The small molecule below binds the protein below.
Small molecule (SMILES): NC(N)=NCCCCNC(=O)[C@H](Cc1ccccc1)NC(=O)c1ccc2[nH]c(=O)cc(O)c2c1

Sequence of chain 1.A:
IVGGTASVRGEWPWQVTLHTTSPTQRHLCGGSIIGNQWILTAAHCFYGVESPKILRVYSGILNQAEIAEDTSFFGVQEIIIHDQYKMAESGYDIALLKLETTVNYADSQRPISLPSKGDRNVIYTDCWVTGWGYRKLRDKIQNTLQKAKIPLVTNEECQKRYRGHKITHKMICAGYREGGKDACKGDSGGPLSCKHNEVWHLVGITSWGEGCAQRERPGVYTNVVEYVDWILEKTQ

Binding-site contacts:
Ligand atom C29 contacts residue HIS27 of chain 1.A at 3.4 Å.
Ligand atom C8 contacts residue ALA183 of chain 1.A at 3.5 Å (hydrophobic).
Ligand atom N37 contacts residue ILE141 of chain 1.A at 3.6 Å.
Ligand atom N10 contacts residue ALA183 of chain 1.A at 3.5 Å (h-bond).
Ligand atom C30 contacts residue HIS27 of chain 1.A at 3.5 Å.
Ligand atom C28 contacts residue LEU28 of chain 1.A at 3.3 Å (hydrophobic).
Ligand atom N10 contacts residue ASP182 of chain 1.A at 2.9 Å (salt-bridge).
Ligand atom C12 contacts residue GOL1 of chain 1.B at 3.4 Å.
Ligand atom N25 contacts residue GLY209 of chain 1.A at 3.6 Å (h-bond).
Ligand atom O23 contacts residue GLY186 of chain 1.A at 2.9 Å (h-bond).
Ligand atom C3 contacts residue TRP208 of chain 1.A at 3.6 Å (hydrophobic).
Ligand atom O23 contacts residue CYS184 of chain 1.A at 3.7 Å.
Ligand atom N37 contacts residue HIS27 of chain 1.A at 2.8 Å (h-bond).
Ligand atom N7 contacts residue ASP182 of chain 1.A at 2.9 Å (salt-bridge).
Ligand atom C18 contacts residue CYS29 of chain 1.A at 3.7 Å (hydrophobic).
Ligand atom N24 contacts residue GLY186 of chain 1.A at 3.3 Å (h-bond).
Ligand atom C22 contacts residue GLY186 of chain 1.A at 3.6 Å.
Ligand atom C22 contacts residue SER188 of chain 1.A at 3.6 Å.
Ligand atom C4 contacts residue CYS184 of chain 1.A at 3.7 Å (hydrophobic).
Ligand atom C22 contacts residue LYS185 of chain 1.A at 3.7 Å.
Ligand atom C20 contacts residue GOL1 of chain 1.B at 3.5 Å.
Ligand atom N25 contacts residue TRP208 of chain 1.A at 3.5 Å.
Ligand atom O26 contacts residue LYS185 of chain 1.A at 3.5 Å.
Ligand atom C20 contacts residue HIS44 of chain 1.A at 3.6 Å.
Ligand atom O23 contacts residue LYS185 of chain 1.A at 3.4 Å.
Ligand atom N10 contacts residue GLY211 of chain 1.A at 2.9 Å (h-bond).
Ligand atom C19 contacts residue LEU28 of chain 1.A at 3.5 Å (hydrophobic).
Ligand atom C4 contacts residue THR206 of chain 1.A at 3.7 Å.
Ligand atom N7 contacts residue GLY219 of chain 1.A at 3.7 Å.
Ligand atom C5 contacts residue CYS184 of chain 1.A at 3.5 Å (hydrophobic).
Ligand atom O36 contacts residue ILE141 of chain 1.A at 3.7 Å.
Ligand atom C20 contacts residue SER188 of chain 1.A at 3.6 Å.
Ligand atom C35 contacts residue ILE141 of chain 1.A at 3.4 Å (hydrophobic).
Ligand atom C14 contacts residue LEU28 of chain 1.A at 3.7 Å (hydrophobic).
Ligand atom C33 contacts residue TYR134 of chain 1.A at 3.7 Å (hydrophobic).
Ligand atom O38 contacts residue TYR134 of chain 1.A at 2.5 Å (h-bond).
Ligand atom C29 contacts residue LEU28 of chain 1.A at 3.4 Å (hydrophobic).
Ligand atom O23 contacts residue SER188 of chain 1.A at 3.2 Å (h-bond).
Ligand atom N7 contacts residue ALA183 of chain 1.A at 3.5 Å (h-bond).
Ligand atom C25 contacts residue GLY186 of chain 1.A at 3.7 Å.